Binding-site contacts:
Ligand atom C7 contacts residue TYR48 of chain 1.D at 3.7 Å (hydrophobic).
Ligand atom C2 contacts residue HIS403 of chain 1.D at 4.4 Å.
Ligand atom C3 contacts residue GLU406 of chain 1.D at 4.3 Å.
Ligand atom S contacts residue HIS403 of chain 1.D at 3.3 Å.
Ligand atom N1 contacts residue HIS403 of chain 1.D at 4.1 Å.
Ligand atom C8 contacts residue LEU430 of chain 1.D at 4.3 Å (hydrophobic).
Ligand atom C6 contacts residue ILE402 of chain 1.D at 3.8 Å (hydrophobic).
Ligand atom N1 contacts residue ILE402 of chain 1.D at 4.2 Å.
Ligand atom S contacts residue GLN407 of chain 1.D at 4.0 Å.
Ligand atom C5 contacts residue HIS403 of chain 1.D at 3.8 Å.
Ligand atom S contacts residue GLU406 of chain 1.D at 4.5 Å.
Ligand atom C7 contacts residue LEU399 of chain 1.D at 4.0 Å (hydrophobic).
Ligand atom C contacts residue GLU406 of chain 1.D at 4.0 Å.
Ligand atom C4 contacts residue GLU406 of chain 1.D at 2.9 Å.
Ligand atom N contacts residue GLU406 of chain 1.D at 3.1 Å (salt-bridge).
Ligand atom C8 contacts residue LEU399 of chain 1.D at 3.6 Å (hydrophobic).
Ligand atom C4 contacts residue HIS403 of chain 1.D at 4.3 Å.
Ligand atom C8 contacts residue HIS403 of chain 1.D at 4.5 Å.
Ligand atom O contacts residue HIS403 of chain 1.D at 2.9 Å (h-bond).
Ligand atom C7 contacts residue LEU430 of chain 1.D at 3.9 Å (hydrophobic).
Ligand atom N1 contacts residue GLU406 of chain 1.D at 3.0 Å (salt-bridge).
Ligand atom C6 contacts residue TYR48 of chain 1.D at 4.1 Å (hydrophobic).
Ligand atom C8 contacts residue ILE402 of chain 1.D at 4.0 Å (hydrophobic).
Ligand atom N contacts residue HIS403 of chain 1.D at 3.4 Å (h-bond).
Ligand atom C1 contacts residue GLU406 of chain 1.D at 4.2 Å.
Ligand atom C5 contacts residue GLU406 of chain 1.D at 4.2 Å.
Ligand atom C8 contacts residue TYR48 of chain 1.D at 4.3 Å (hydrophobic).
Ligand atom C2 contacts residue GLU406 of chain 1.D at 3.9 Å.
Ligand atom C3 contacts residue GLN407 of chain 1.D at 3.6 Å.
Ligand atom C contacts residue GLN407 of chain 1.D at 4.2 Å.
Ligand atom C5 contacts residue ILE402 of chain 1.D at 4.2 Å (hydrophobic).

This protein binds this small molecule.
Small molecule (SMILES): O=C(N/N=C/c1cccs1)C1CC1

Sequence of chain 1.D:
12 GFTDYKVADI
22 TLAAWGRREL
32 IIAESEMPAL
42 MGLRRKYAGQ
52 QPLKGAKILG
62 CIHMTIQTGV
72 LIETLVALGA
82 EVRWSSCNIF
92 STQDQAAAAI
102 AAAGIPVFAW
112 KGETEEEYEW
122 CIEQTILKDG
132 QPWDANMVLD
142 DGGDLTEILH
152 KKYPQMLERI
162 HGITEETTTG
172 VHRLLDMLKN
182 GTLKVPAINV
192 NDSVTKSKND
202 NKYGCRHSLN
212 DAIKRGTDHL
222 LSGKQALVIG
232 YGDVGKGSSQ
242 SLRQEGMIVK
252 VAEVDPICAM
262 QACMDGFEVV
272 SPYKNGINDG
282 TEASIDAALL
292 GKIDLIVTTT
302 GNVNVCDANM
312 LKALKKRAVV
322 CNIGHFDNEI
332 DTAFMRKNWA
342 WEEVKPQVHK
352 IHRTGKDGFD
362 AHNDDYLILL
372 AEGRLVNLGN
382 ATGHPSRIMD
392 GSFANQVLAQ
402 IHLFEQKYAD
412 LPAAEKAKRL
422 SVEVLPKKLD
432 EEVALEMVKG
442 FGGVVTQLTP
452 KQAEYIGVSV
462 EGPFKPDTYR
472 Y